Binding-site contacts:
Ligand atom C7 contacts residue VAL307 of chain 1.D at 4.3 Å (hydrophobic).
Ligand atom N2 contacts residue ASN179 of chain 1.D at 3.0 Å (h-bond).
Ligand atom C5 contacts residue GLU200 of chain 1.D at 4.4 Å.
Ligand atom O5 contacts residue ASN179 of chain 1.D at 2.3 Å (h-bond).
Ligand atom C6 contacts residue TYR198 of chain 1.D at 4.3 Å (hydrophobic).
Ligand atom C2 contacts residue ASN179 of chain 1.D at 2.5 Å.
Ligand atom O5 contacts residue GLU200 of chain 1.D at 3.6 Å (salt-bridge).
Ligand atom C6 contacts residue GLU200 of chain 1.D at 4.0 Å.
Ligand atom C7 contacts residue ASN179 of chain 1.D at 3.4 Å.
Ligand atom O7 contacts residue ASN179 of chain 1.D at 3.5 Å (h-bond).
Ligand atom N2 contacts residue VAL307 of chain 1.D at 4.3 Å.
Ligand atom C8 contacts residue VAL307 of chain 1.D at 3.9 Å (hydrophobic).
Ligand atom C1 contacts residue THR181 of chain 1.D at 4.4 Å.
Ligand atom O6 contacts residue TYR198 of chain 1.D at 3.2 Å (h-bond).
Ligand atom O6 contacts residue THR181 of chain 1.D at 3.5 Å (h-bond).
Ligand atom C3 contacts residue ASN179 of chain 1.D at 3.8 Å.
Ligand atom C5 contacts residue THR181 of chain 1.D at 4.1 Å.
Ligand atom C4 contacts residue ASN179 of chain 1.D at 4.2 Å.
Ligand atom O5 contacts residue THR181 of chain 1.D at 4.0 Å.
Ligand atom C6 contacts residue THR181 of chain 1.D at 4.3 Å.
Ligand atom C5 contacts residue ASN179 of chain 1.D at 3.6 Å.
Ligand atom C1 contacts residue ASN305 of chain 1.D at 4.1 Å.
Ligand atom C1 contacts residue ASN179 of chain 1.D at 1.4 Å.

Sequence of chain 1.D:
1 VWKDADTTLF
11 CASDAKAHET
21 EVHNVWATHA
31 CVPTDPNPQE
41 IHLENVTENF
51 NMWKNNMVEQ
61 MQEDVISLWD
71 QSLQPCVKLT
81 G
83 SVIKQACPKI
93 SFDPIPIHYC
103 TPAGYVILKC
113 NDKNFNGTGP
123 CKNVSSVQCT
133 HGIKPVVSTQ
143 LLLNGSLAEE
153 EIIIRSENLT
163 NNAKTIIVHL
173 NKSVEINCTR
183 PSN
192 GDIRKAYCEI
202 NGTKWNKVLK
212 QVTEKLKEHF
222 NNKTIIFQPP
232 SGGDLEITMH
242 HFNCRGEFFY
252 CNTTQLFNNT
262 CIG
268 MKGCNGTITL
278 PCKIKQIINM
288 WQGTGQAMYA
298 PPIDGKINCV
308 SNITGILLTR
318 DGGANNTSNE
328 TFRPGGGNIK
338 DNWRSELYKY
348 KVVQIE

This protein binds this small molecule.
Small molecule (SMILES): CC(=O)N[C@@H]1[C@@H](O)[C@H](O)[C@@H](CO)O[C@H]1O